The small molecule below binds the protein below.
Small molecule (SMILES): CC(=O)N[C@@H]1[C@@H](O)[C@H](O)[C@@H](CO)O[C@H]1O

Binding-site contacts:
Ligand atom O5 contacts residue TYR25 of chain 1.B at 3.1 Å.
Ligand atom C5 contacts residue TYR25 of chain 1.B at 4.1 Å (hydrophobic).
Ligand atom C6 contacts residue TYR25 of chain 1.B at 3.9 Å (hydrophobic).
Ligand atom C2 contacts residue ASN58 of chain 1.B at 2.5 Å.
Ligand atom C5 contacts residue ASN58 of chain 1.B at 3.7 Å.
Ligand atom C3 contacts residue ASN58 of chain 1.B at 3.8 Å.
Ligand atom O6 contacts residue TYR25 of chain 1.B at 3.0 Å.
Ligand atom C1 contacts residue TYR25 of chain 1.B at 4.1 Å (hydrophobic).
Ligand atom C4 contacts residue ASN58 of chain 1.B at 4.2 Å.
Ligand atom O5 contacts residue ASN58 of chain 1.B at 2.3 Å (h-bond).
Ligand atom N2 contacts residue ASN58 of chain 1.B at 3.0 Å (h-bond).
Ligand atom C7 contacts residue ASN58 of chain 1.B at 3.3 Å.
Ligand atom C1 contacts residue ASN58 of chain 1.B at 1.4 Å.
Ligand atom O7 contacts residue ASN58 of chain 1.B at 3.0 Å (h-bond).

Sequence of chain 1.B:
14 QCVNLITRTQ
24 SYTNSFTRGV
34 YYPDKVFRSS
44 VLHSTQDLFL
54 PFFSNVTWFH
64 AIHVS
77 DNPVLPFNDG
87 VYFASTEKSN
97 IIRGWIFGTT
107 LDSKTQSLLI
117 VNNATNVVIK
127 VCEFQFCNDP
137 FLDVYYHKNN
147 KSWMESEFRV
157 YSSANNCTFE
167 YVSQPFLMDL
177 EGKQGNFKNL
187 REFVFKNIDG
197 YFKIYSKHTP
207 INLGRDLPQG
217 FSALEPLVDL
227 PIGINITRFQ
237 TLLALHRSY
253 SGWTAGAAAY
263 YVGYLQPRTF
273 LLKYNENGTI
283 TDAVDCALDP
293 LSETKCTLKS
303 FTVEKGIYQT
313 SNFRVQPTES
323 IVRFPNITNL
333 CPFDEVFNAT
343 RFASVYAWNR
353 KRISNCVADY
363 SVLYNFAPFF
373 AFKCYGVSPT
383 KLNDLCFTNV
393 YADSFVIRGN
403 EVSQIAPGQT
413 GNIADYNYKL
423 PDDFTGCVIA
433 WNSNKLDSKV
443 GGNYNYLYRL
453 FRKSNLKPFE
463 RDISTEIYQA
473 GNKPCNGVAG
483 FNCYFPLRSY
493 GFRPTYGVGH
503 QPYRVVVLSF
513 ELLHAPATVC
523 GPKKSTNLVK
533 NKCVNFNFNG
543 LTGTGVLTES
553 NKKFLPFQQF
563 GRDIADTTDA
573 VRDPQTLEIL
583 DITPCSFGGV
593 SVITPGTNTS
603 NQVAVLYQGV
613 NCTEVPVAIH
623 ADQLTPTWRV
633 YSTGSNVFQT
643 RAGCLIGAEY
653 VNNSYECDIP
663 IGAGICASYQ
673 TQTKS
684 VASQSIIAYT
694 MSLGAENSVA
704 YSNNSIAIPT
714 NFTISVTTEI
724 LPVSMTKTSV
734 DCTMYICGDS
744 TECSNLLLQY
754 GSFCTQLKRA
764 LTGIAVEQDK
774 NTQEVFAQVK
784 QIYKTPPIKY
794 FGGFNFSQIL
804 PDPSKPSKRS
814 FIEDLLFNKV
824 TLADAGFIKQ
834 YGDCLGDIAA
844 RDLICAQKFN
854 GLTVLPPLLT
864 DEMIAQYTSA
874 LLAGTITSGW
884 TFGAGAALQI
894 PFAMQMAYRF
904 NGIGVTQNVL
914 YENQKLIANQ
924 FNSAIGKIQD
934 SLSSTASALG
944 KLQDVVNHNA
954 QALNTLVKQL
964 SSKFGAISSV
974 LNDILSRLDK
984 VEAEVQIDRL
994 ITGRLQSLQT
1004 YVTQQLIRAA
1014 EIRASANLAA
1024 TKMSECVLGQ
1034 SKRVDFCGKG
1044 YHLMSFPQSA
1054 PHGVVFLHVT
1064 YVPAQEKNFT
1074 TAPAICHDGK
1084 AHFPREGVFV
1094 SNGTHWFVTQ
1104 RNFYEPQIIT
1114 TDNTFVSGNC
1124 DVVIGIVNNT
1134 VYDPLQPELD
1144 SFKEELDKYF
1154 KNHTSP